This small molecule binds to this protein.
Small molecule (SMILES): CC(=O)O[C@H](C(=O)O)c1ccccc1Cl

Sequence of chain 1.A:
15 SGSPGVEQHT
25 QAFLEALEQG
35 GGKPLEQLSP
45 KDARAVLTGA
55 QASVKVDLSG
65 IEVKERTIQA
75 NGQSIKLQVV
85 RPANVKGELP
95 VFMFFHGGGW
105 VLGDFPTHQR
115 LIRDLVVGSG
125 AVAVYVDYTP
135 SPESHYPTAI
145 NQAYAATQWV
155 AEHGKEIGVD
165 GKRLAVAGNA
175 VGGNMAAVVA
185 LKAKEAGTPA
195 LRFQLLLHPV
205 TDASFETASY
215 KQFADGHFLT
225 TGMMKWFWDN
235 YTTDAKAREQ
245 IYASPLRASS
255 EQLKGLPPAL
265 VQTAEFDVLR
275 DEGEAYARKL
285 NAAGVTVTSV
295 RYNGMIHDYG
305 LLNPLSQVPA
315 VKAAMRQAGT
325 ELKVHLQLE

Binding-site contacts:
Ligand atom O11 contacts residue GLY102 of chain 1.A at 3.1 Å (h-bond).
Ligand atom C02 contacts residue LEU39 of chain 1.A at 4.0 Å (hydrophobic).
Ligand atom O11 contacts residue VAL175 of chain 1.A at 3.2 Å (h-bond).
Ligand atom O15 contacts residue LEU305 of chain 1.A at 3.8 Å.
Ligand atom O08 contacts residue HIS301 of chain 1.A at 3.1 Å (h-bond).
Ligand atom C07 contacts residue HIS301 of chain 1.A at 4.0 Å.
Ligand atom C09 contacts residue HIS301 of chain 1.A at 3.7 Å.
Ligand atom C01 contacts residue PHE222 of chain 1.A at 3.7 Å (hydrophobic).
Ligand atom C02 contacts residue PHE222 of chain 1.A at 3.5 Å (hydrophobic).
Ligand atom O08 contacts residue ALA174 of chain 1.A at 3.6 Å.
Ligand atom O14 contacts residue ASN173 of chain 1.A at 3.4 Å (h-bond).
Ligand atom C09 contacts residue GLY102 of chain 1.A at 3.8 Å.
Ligand atom C10 contacts residue ALA174 of chain 1.A at 3.4 Å (hydrophobic).
Ligand atom O11 contacts residue ALA174 of chain 1.A at 3.0 Å.
Ligand atom C01 contacts residue S2T1 of chain 1.C at 3.9 Å.
Ligand atom O14 contacts residue GLY101 of chain 1.A at 3.7 Å.
Ligand atom CL contacts residue LEU51 of chain 1.A at 3.7 Å.
Ligand atom O15 contacts residue ASP302 of chain 1.A at 2.7 Å (salt-bridge).
Ligand atom C10 contacts residue GLY103 of chain 1.A at 3.3 Å.
Ligand atom CL contacts residue LEU305 of chain 1.A at 4.0 Å.
Ligand atom C12 contacts residue PHE231 of chain 1.A at 4.0 Å (hydrophobic).
Ligand atom C09 contacts residue ASP302 of chain 1.A at 3.0 Å.
Ligand atom O15 contacts residue HIS301 of chain 1.A at 3.2 Å (h-bond).
Ligand atom O11 contacts residue GLY103 of chain 1.A at 2.8 Å (h-bond).
Ligand atom C04 contacts residue LEU223 of chain 1.A at 3.6 Å (hydrophobic).
Ligand atom O14 contacts residue GLY102 of chain 1.A at 3.2 Å (h-bond).
Ligand atom O14 contacts residue LEU305 of chain 1.A at 3.5 Å.
Ligand atom C04 contacts residue PHE231 of chain 1.A at 3.9 Å (hydrophobic).
Ligand atom C07 contacts residue GLY102 of chain 1.A at 3.5 Å.
Ligand atom C12 contacts residue VAL204 of chain 1.A at 4.0 Å (hydrophobic).
Ligand atom C12 contacts residue MET228 of chain 1.A at 3.5 Å (hydrophobic).
Ligand atom O14 contacts residue ASP302 of chain 1.A at 2.6 Å (salt-bridge).
Ligand atom C12 contacts residue ALA174 of chain 1.A at 3.8 Å (hydrophobic).
Ligand atom C09 contacts residue LEU305 of chain 1.A at 3.9 Å (hydrophobic).
Ligand atom O14 contacts residue ALA174 of chain 1.A at 3.8 Å.
Ligand atom C03 contacts residue MET227 of chain 1.A at 3.9 Å (hydrophobic).
Ligand atom C03 contacts residue PHE222 of chain 1.A at 4.0 Å (hydrophobic).
Ligand atom CL contacts residue GLY102 of chain 1.A at 3.5 Å.
Ligand atom C10 contacts residue GLY102 of chain 1.A at 3.9 Å.
Ligand atom C03 contacts residue LEU223 of chain 1.A at 3.7 Å (hydrophobic).